Binding-site contacts:
Ligand atom C4 contacts residue ASN771 of chain 1.C at 3.4 Å.
Ligand atom O3 contacts residue ASN771 of chain 1.C at 4.5 Å.
Ligand atom O6 contacts residue ASN771 of chain 1.C at 3.0 Å (h-bond).
Ligand atom O5 contacts residue MET470 of chain 1.C at 4.0 Å.
Ligand atom C6 contacts residue ASN771 of chain 1.C at 3.7 Å.
Ligand atom C5 contacts residue ASN771 of chain 1.C at 3.2 Å.
Ligand atom N2 contacts residue ASN771 of chain 1.C at 3.5 Å (h-bond).
Ligand atom C3 contacts residue ASN771 of chain 1.C at 3.5 Å.
Ligand atom O5 contacts residue ASN771 of chain 1.C at 2.3 Å (h-bond).
Ligand atom O6 contacts residue MET470 of chain 1.C at 1.4 Å.
Ligand atom C5 contacts residue MET470 of chain 1.C at 3.8 Å (hydrophobic).
Ligand atom C1 contacts residue ASN771 of chain 1.C at 1.4 Å.
Ligand atom C4 contacts residue MET470 of chain 1.C at 4.4 Å (hydrophobic).
Ligand atom C6 contacts residue MET470 of chain 1.C at 2.6 Å (hydrophobic).
Ligand atom C2 contacts residue ASN771 of chain 1.C at 2.5 Å.

Sequence of chain 1.C:
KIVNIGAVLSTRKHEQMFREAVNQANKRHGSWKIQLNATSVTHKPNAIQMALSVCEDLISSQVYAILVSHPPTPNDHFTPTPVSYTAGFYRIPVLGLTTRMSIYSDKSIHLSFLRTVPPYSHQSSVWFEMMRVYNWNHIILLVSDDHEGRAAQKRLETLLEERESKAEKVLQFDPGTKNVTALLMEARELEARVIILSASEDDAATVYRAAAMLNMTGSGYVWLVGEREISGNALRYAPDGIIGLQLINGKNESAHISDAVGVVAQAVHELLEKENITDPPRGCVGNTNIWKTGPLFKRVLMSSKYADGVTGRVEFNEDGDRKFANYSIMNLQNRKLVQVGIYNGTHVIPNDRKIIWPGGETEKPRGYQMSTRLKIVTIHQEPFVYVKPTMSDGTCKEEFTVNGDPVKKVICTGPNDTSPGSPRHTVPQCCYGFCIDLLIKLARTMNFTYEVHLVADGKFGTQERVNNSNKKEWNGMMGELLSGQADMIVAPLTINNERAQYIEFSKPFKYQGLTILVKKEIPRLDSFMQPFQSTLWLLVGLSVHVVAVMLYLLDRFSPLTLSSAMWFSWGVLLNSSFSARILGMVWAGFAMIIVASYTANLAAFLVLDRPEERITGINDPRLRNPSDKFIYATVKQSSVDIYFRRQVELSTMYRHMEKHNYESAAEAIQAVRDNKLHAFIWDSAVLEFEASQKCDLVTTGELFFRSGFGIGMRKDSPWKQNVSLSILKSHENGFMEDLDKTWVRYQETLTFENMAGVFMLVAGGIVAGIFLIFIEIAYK

The protein below binds the small molecule below.
Small molecule (SMILES): CC(=O)N[C@@H]1[C@@H](O)[C@H](O)[C@@H](CO)O[C@H]1O